The protein below binds the small molecule below.
Small molecule (SMILES): CCCCCCCCCCCCCC(=O)OC[C@@H](O)CO[P](=O)(O)OCC[N+](C)(C)C

Sequence of chain 1.E:
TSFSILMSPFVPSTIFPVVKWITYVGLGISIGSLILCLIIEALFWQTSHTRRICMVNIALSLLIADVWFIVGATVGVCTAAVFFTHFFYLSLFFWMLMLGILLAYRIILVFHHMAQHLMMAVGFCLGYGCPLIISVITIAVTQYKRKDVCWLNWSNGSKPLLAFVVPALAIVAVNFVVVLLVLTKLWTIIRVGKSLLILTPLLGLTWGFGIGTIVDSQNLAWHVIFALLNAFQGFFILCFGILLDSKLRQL

Binding-site contacts:
Ligand atom CG contacts residue TYR162 of chain 1.E at 4.4 Å (hydrophobic).
Ligand atom C7 contacts residue ILE158 of chain 1.E at 3.4 Å (hydrophobic).
Ligand atom CH contacts residue MET155 of chain 1.E at 4.2 Å (hydrophobic).
Ligand atom CM contacts residue MET155 of chain 1.E at 3.5 Å (hydrophobic).
Ligand atom CN contacts residue ILE103 of chain 1.E at 3.7 Å (hydrophobic).
Ligand atom CG contacts residue MET176 of chain 1.E at 4.3 Å (hydrophobic).
Ligand atom CM contacts residue MET176 of chain 1.E at 4.1 Å (hydrophobic).
Ligand atom CM contacts residue ILE103 of chain 1.E at 4.3 Å (hydrophobic).
Ligand atom P5 contacts residue ILE158 of chain 1.E at 4.0 Å.
Ligand atom CK contacts residue MET176 of chain 1.E at 3.6 Å (hydrophobic).
Ligand atom O5A contacts residue ILE158 of chain 1.E at 3.8 Å.
Ligand atom CK contacts residue LEU159 of chain 1.E at 3.2 Å (hydrophobic).
Ligand atom CL contacts residue MET177 of chain 1.E at 4.1 Å (hydrophobic).
Ligand atom C0A contacts residue LEU166 of chain 1.E at 4.0 Å (hydrophobic).
Ligand atom CN contacts residue THR100 of chain 1.E at 3.3 Å.
Ligand atom C3 contacts residue ILE158 of chain 1.E at 3.5 Å (hydrophobic).
Ligand atom CI contacts residue MET176 of chain 1.E at 4.4 Å (hydrophobic).
Ligand atom N1 contacts residue LEU166 of chain 1.E at 4.4 Å.
Ligand atom CM contacts residue GLY180 of chain 1.E at 4.0 Å.
Ligand atom O8 contacts residue ILE158 of chain 1.E at 4.4 Å.
Ligand atom CI contacts residue LEU159 of chain 1.E at 3.7 Å (hydrophobic).
Ligand atom CN contacts residue CYS104 of chain 1.E at 3.4 Å (hydrophobic).
Ligand atom OQ2 contacts residue ILE158 of chain 1.E at 3.7 Å.
Ligand atom CL contacts residue MET155 of chain 1.E at 3.4 Å (hydrophobic).
Ligand atom CI contacts residue MET155 of chain 1.E at 3.4 Å (hydrophobic).
Ligand atom O4 contacts residue ILE158 of chain 1.E at 3.5 Å.
Ligand atom CL contacts residue MET176 of chain 1.E at 3.0 Å (hydrophobic).
Ligand atom CJ contacts residue MET176 of chain 1.E at 3.3 Å (hydrophobic).
Ligand atom OQ1 contacts residue VAL179 of chain 1.E at 3.6 Å.
Ligand atom CK contacts residue MET155 of chain 1.E at 3.2 Å (hydrophobic).
Ligand atom O6 contacts residue ILE158 of chain 1.E at 3.6 Å.
Ligand atom C0B contacts residue LEU166 of chain 1.E at 3.5 Å (hydrophobic).
Ligand atom C9 contacts residue ILE158 of chain 1.E at 4.1 Å (hydrophobic).
Ligand atom C0B contacts residue TYR162 of chain 1.E at 3.8 Å (hydrophobic).
Ligand atom CL contacts residue GLY180 of chain 1.E at 4.0 Å.
Ligand atom CM contacts residue CYS104 of chain 1.E at 3.9 Å (hydrophobic).
Ligand atom CJ contacts residue MET155 of chain 1.E at 3.3 Å (hydrophobic).
Ligand atom C8 contacts residue ILE158 of chain 1.E at 3.3 Å (hydrophobic).
Ligand atom CM contacts residue TRP152 of chain 1.E at 4.2 Å (hydrophobic).
Ligand atom CJ contacts residue LEU159 of chain 1.E at 3.8 Å (hydrophobic).